Sequence of chain 1.F:
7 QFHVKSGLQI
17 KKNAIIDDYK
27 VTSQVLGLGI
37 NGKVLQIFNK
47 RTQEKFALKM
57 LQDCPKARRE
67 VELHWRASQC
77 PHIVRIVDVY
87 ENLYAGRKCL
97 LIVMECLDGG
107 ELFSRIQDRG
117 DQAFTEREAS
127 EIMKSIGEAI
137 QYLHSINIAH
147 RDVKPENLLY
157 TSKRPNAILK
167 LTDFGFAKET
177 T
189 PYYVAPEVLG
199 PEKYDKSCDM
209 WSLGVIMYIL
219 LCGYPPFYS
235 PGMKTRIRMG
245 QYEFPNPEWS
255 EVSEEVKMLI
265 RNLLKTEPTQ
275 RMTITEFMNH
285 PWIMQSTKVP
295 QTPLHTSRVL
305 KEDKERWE

Binding-site contacts:
Ligand atom C21 contacts residue LEU32 of chain 1.F at 3.5 Å (hydrophobic).
Ligand atom C6 contacts residue ASP169 of chain 1.F at 3.9 Å.
Ligand atom C8 contacts residue ASP169 of chain 1.F at 3.7 Å.
Ligand atom C11 contacts residue ALA53 of chain 1.F at 3.8 Å (hydrophobic).
Ligand atom C18 contacts residue LEU103 of chain 1.F at 2.9 Å (hydrophobic).
Ligand atom C19 contacts residue LEU103 of chain 1.F at 2.9 Å (hydrophobic).
Ligand atom N1 contacts residue LEU155 of chain 1.F at 3.9 Å.
Ligand atom C21 contacts residue LEU103 of chain 1.F at 3.8 Å (hydrophobic).
Ligand atom C17 contacts residue LEU103 of chain 1.F at 3.4 Å (hydrophobic).
Ligand atom O26 contacts residue LYS55 of chain 1.F at 3.0 Å.
Ligand atom N15 contacts residue CYS102 of chain 1.F at 3.5 Å.
Ligand atom O26 contacts residue ASP169 of chain 1.F at 3.8 Å.
Ligand atom N7 contacts residue ASP169 of chain 1.F at 3.1 Å.
Ligand atom N16 contacts residue CYS102 of chain 1.F at 3.3 Å (h-bond).
Ligand atom N7 contacts residue GLY35 of chain 1.F at 3.8 Å.
Ligand atom C10 contacts residue CYS102 of chain 1.F at 3.9 Å (hydrophobic).
Ligand atom C19 contacts residue LEU32 of chain 1.F at 3.7 Å (hydrophobic).
Ligand atom C10 contacts residue LEU103 of chain 1.F at 3.2 Å (hydrophobic).
Ligand atom C20 contacts residue LEU32 of chain 1.F at 3.8 Å (hydrophobic).
Ligand atom C17 contacts residue LEU32 of chain 1.F at 3.5 Å (hydrophobic).
Ligand atom C18 contacts residue LEU32 of chain 1.F at 3.6 Å (hydrophobic).
Ligand atom N15 contacts residue LEU103 of chain 1.F at 2.6 Å (h-bond).
Ligand atom N1 contacts residue LEU32 of chain 1.F at 3.8 Å.
Ligand atom C9 contacts residue LEU34 of chain 1.F at 3.4 Å (hydrophobic).
Ligand atom C20 contacts residue LEU103 of chain 1.F at 3.4 Å (hydrophobic).
Ligand atom C22 contacts residue LEU32 of chain 1.F at 3.6 Å (hydrophobic).
Ligand atom C8 contacts residue LEU34 of chain 1.F at 3.5 Å (hydrophobic).
Ligand atom C10 contacts residue GLU101 of chain 1.F at 3.0 Å.
Ligand atom C14 contacts residue LEU103 of chain 1.F at 3.5 Å (hydrophobic).
Ligand atom N16 contacts residue LEU103 of chain 1.F at 3.8 Å.
Ligand atom C8 contacts residue ASN153 of chain 1.F at 3.1 Å.
Ligand atom C17 contacts residue CYS102 of chain 1.F at 3.1 Å (hydrophobic).
Ligand atom N15 contacts residue ALA53 of chain 1.F at 3.6 Å.
Ligand atom C13 contacts residue LEU155 of chain 1.F at 3.8 Å (hydrophobic).
Ligand atom C13 contacts residue LEU32 of chain 1.F at 3.6 Å (hydrophobic).
Ligand atom C4 contacts residue VAL40 of chain 1.F at 4.0 Å (hydrophobic).
Ligand atom N16 contacts residue LEU32 of chain 1.F at 3.4 Å.
Ligand atom N15 contacts residue GLU101 of chain 1.F at 3.7 Å.
Ligand atom C10 contacts residue ALA53 of chain 1.F at 3.4 Å (hydrophobic).
Ligand atom C6 contacts residue LYS55 of chain 1.F at 3.9 Å.

The protein below binds the small molecule below.
Small molecule (SMILES): O=C1NCCc2[nH]c(-c3ccnc(-c4cnc5ccccc5c4)c3)cc21